Binding-site contacts:
Ligand atom C2 contacts residue ASN607 of chain 1.A at 2.5 Å.
Ligand atom C4 contacts residue ASN607 of chain 1.A at 4.3 Å.
Ligand atom C7 contacts residue ASN607 of chain 1.A at 3.6 Å.
Ligand atom O6 contacts residue LEU610 of chain 1.A at 3.9 Å.
Ligand atom C3 contacts residue ASN607 of chain 1.A at 3.8 Å.
Ligand atom O5 contacts residue LEU610 of chain 1.A at 3.7 Å.
Ligand atom C5 contacts residue ASN607 of chain 1.A at 3.6 Å.
Ligand atom N2 contacts residue ASN607 of chain 1.A at 2.9 Å (h-bond).
Ligand atom C1 contacts residue THR609 of chain 1.A at 4.0 Å.
Ligand atom O5 contacts residue ASN607 of chain 1.A at 2.4 Å (h-bond).
Ligand atom O7 contacts residue ASN607 of chain 1.A at 3.9 Å.
Ligand atom C1 contacts residue LEU610 of chain 1.A at 4.2 Å (hydrophobic).
Ligand atom C1 contacts residue ASN607 of chain 1.A at 1.4 Å.

The protein below binds the small molecule below.
Small molecule (SMILES): CC(=O)N[C@H]1[C@H](O[C@H]2[C@H](O)[C@@H](NC(C)=O)CO[C@@H]2CO)O[C@H](CO)[C@@H](O[C@@H]2O[C@H](CO)[C@@H](O)[C@H](O)[C@@H]2O)[C@@H]1O

Sequence of chain 1.A:
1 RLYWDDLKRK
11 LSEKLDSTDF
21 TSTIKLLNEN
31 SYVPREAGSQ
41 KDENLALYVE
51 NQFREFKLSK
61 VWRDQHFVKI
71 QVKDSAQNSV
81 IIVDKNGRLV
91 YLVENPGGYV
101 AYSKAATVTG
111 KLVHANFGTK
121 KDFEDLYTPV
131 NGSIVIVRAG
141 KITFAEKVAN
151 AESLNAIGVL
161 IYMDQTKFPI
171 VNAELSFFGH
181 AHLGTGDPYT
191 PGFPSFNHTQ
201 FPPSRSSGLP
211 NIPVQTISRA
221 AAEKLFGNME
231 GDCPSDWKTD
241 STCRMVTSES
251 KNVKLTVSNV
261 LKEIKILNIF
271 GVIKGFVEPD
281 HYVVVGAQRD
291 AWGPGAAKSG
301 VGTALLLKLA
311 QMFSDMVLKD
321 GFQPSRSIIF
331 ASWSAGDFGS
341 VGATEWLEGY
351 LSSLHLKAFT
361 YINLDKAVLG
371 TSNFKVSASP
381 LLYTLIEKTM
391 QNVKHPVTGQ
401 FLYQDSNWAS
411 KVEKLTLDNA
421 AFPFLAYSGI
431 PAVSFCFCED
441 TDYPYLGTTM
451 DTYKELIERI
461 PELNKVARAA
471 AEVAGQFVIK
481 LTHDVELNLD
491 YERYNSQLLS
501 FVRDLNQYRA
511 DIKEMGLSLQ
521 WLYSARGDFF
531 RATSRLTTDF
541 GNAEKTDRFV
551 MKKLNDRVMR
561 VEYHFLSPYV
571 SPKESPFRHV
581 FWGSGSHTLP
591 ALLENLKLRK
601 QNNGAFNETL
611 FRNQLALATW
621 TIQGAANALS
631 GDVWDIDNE